Sequence of chain 1.C:
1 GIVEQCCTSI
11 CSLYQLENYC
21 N

Binding-site contacts:
Ligand atom C5 contacts residue CYS11 of chain 1.C at 3.3 Å (hydrophobic).
Ligand atom N1' contacts residue HBD1 of chain 1.I at 3.9 Å.
Ligand atom C4 contacts residue HIS5 of chain 2.D at 3.9 Å.
Ligand atom C1' contacts residue ALA14 of chain 1.D at 4.2 Å (hydrophobic).
Ligand atom C6 contacts residue CYS11 of chain 1.C at 4.1 Å (hydrophobic).
Ligand atom C3 contacts residue LEU6 of chain 2.D at 4.3 Å (hydrophobic).
Ligand atom N1' contacts residue HIS5 of chain 2.D at 4.4 Å.
Ligand atom C6 contacts residue HIS5 of chain 2.D at 3.5 Å.
Ligand atom C3 contacts residue CYS6 of chain 1.C at 3.5 Å (hydrophobic).
Ligand atom O4 contacts residue CYS6 of chain 1.C at 2.7 Å (h-bond).
Ligand atom O4 contacts residue CYS11 of chain 1.C at 2.9 Å (h-bond).
Ligand atom C3 contacts residue LEU11 of chain 1.D at 3.7 Å (hydrophobic).
Ligand atom C6 contacts residue LEU16 of chain 1.C at 4.4 Å (hydrophobic).
Ligand atom O4 contacts residue SER9 of chain 1.C at 3.6 Å (h-bond).
Ligand atom C1' contacts residue HBD1 of chain 1.I at 3.6 Å.
Ligand atom C4 contacts residue LEU11 of chain 1.D at 4.3 Å (hydrophobic).
Ligand atom C5 contacts residue LEU16 of chain 1.C at 4.4 Å (hydrophobic).
Ligand atom O1' contacts residue ALA14 of chain 1.D at 4.1 Å.
Ligand atom C4 contacts residue CYS11 of chain 1.C at 3.8 Å (hydrophobic).
Ligand atom O4 contacts residue ILE10 of chain 1.C at 3.6 Å.
Ligand atom C2 contacts residue LEU6 of chain 2.D at 4.1 Å (hydrophobic).
Ligand atom N1' contacts residue ALA14 of chain 1.D at 4.5 Å.
Ligand atom C2 contacts residue HIS5 of chain 2.D at 4.0 Å.
Ligand atom C1 contacts residue HIS5 of chain 2.D at 3.8 Å.
Ligand atom C4 contacts residue CYS6 of chain 1.C at 3.6 Å (hydrophobic).
Ligand atom C1' contacts residue HIS5 of chain 2.D at 4.4 Å.
Ligand atom O1' contacts residue HIS10 of chain 1.D at 3.6 Å.
Ligand atom O1' contacts residue HBD1 of chain 1.I at 2.5 Å (h-bond).
Ligand atom C2 contacts residue HIS10 of chain 1.D at 4.3 Å.
Ligand atom C3 contacts residue HIS5 of chain 2.D at 3.9 Å.
Ligand atom C5 contacts residue HIS5 of chain 2.D at 3.7 Å.
Ligand atom C2 contacts residue LEU11 of chain 1.D at 4.1 Å (hydrophobic).

Sequence of chain 1.D:
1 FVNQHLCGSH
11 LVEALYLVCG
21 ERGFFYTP

Sequence of chain 2.D:
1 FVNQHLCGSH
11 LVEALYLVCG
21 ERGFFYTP

This small molecule binds to this protein.
Small molecule (SMILES): NC(=O)c1ccc(O)cc1